Binding-site contacts:
Ligand atom C8 contacts residue ASP26 of chain 1.A at 4.2 Å.
Ligand atom O contacts residue ASP26 of chain 1.A at 3.5 Å (salt-bridge).
Ligand atom C3 contacts residue TYR63 of chain 1.A at 4.5 Å (hydrophobic).
Ligand atom C10 contacts residue ARG73 of chain 1.A at 3.4 Å.
Ligand atom C11 contacts residue SER28 of chain 1.A at 3.9 Å.
Ligand atom C12 contacts residue TYR123 of chain 1.A at 3.5 Å (hydrophobic).
Ligand atom C2 contacts residue LYS117 of chain 1.A at 4.1 Å.
Ligand atom C7 contacts residue ARG73 of chain 1.A at 3.8 Å.
Ligand atom C11 contacts residue SER71 of chain 1.A at 4.5 Å.
Ligand atom C7 contacts residue TYR63 of chain 1.A at 3.6 Å (hydrophobic).
Ligand atom C4 contacts residue TYR63 of chain 1.A at 3.5 Å (hydrophobic).
Ligand atom C6 contacts residue ARG73 of chain 1.A at 4.1 Å.
Ligand atom C6 contacts residue TYR63 of chain 1.A at 4.0 Å (hydrophobic).
Ligand atom N contacts residue ARG73 of chain 1.A at 4.0 Å.
Ligand atom C12 contacts residue ASP26 of chain 1.A at 3.9 Å.
Ligand atom C2 contacts residue ASP26 of chain 1.A at 4.3 Å.
Ligand atom O2 contacts residue LYS117 of chain 1.A at 3.1 Å (salt-bridge).
Ligand atom C12 contacts residue GLU122 of chain 1.A at 3.1 Å.
Ligand atom O1 contacts residue ASP26 of chain 1.A at 3.5 Å.
Ligand atom C5 contacts residue TYR63 of chain 1.A at 4.2 Å (hydrophobic).
Ligand atom C9 contacts residue ARG73 of chain 1.A at 3.6 Å.
Ligand atom C11 contacts residue ASP26 of chain 1.A at 4.1 Å.
Ligand atom O2 contacts residue GLU122 of chain 1.A at 3.4 Å (salt-bridge).
Ligand atom C12 contacts residue ASN25 of chain 1.A at 4.3 Å.
Ligand atom C1 contacts residue LYS117 of chain 1.A at 4.3 Å.
Ligand atom C12 contacts residue LYS117 of chain 1.A at 4.0 Å.
Ligand atom O contacts residue SER28 of chain 1.A at 4.2 Å.
Ligand atom N contacts residue TYR63 of chain 1.A at 4.4 Å.
Ligand atom C3 contacts residue ASP26 of chain 1.A at 3.7 Å.
Ligand atom C11 contacts residue ARG73 of chain 1.A at 3.8 Å.
Ligand atom C4 contacts residue ASP26 of chain 1.A at 3.8 Å.
Ligand atom O1 contacts residue TYR123 of chain 1.A at 3.4 Å.
Ligand atom C7 contacts residue ASP26 of chain 1.A at 3.7 Å.

Sequence of chain 1.A:
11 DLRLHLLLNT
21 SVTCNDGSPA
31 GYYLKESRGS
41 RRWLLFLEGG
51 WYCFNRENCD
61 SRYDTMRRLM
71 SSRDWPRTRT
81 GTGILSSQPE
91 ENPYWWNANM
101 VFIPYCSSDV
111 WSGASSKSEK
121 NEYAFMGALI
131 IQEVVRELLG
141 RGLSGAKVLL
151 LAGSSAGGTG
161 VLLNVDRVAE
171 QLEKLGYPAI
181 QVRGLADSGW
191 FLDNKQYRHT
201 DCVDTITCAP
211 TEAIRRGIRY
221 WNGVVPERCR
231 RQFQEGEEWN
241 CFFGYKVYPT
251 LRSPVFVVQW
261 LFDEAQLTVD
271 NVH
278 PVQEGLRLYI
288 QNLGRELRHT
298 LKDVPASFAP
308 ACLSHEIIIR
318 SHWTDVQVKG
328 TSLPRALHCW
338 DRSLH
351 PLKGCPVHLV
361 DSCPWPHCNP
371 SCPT

This protein binds this small molecule.
Small molecule (SMILES): c1cc2c(cc1CNC[C@H]1CCCO1)OCO2